Binding-site contacts:
Ligand atom C8 contacts residue ILE152 of chain 55.A at 4.3 Å (hydrophobic).
Ligand atom C3 contacts residue THR160 of chain 55.A at 3.9 Å.
Ligand atom C2 contacts residue ASN154 of chain 55.A at 2.5 Å.
Ligand atom N2 contacts residue ASN154 of chain 55.A at 3.0 Å (h-bond).
Ligand atom C6 contacts residue HIS158 of chain 55.A at 4.0 Å.
Ligand atom N2 contacts residue THR160 of chain 55.A at 3.5 Å.
Ligand atom O5 contacts residue HIS158 of chain 55.A at 3.8 Å.
Ligand atom O7 contacts residue THR160 of chain 55.A at 2.5 Å.
Ligand atom C6 contacts residue THR160 of chain 55.A at 3.7 Å.
Ligand atom O5 contacts residue THR160 of chain 55.A at 3.2 Å.
Ligand atom C5 contacts residue THR160 of chain 55.A at 3.7 Å.
Ligand atom C7 contacts residue ASN154 of chain 55.A at 3.0 Å.
Ligand atom C4 contacts residue ASN154 of chain 55.A at 4.3 Å.
Ligand atom C8 contacts residue VAL153 of chain 55.A at 4.4 Å (hydrophobic).
Ligand atom O6 contacts residue HIS158 of chain 55.A at 3.4 Å (h-bond).
Ligand atom O3 contacts residue THR160 of chain 55.A at 4.3 Å.
Ligand atom C2 contacts residue THR160 of chain 55.A at 2.7 Å.
Ligand atom O7 contacts residue ASP161 of chain 55.A at 3.7 Å.
Ligand atom C3 contacts residue ASN154 of chain 55.A at 3.9 Å.
Ligand atom C8 contacts residue ASN154 of chain 55.A at 4.1 Å.
Ligand atom O5 contacts residue ASN154 of chain 55.A at 2.4 Å (h-bond).
Ligand atom O7 contacts residue ASN154 of chain 55.A at 2.7 Å (h-bond).
Ligand atom C5 contacts residue ASN154 of chain 55.A at 3.8 Å.
Ligand atom C4 contacts residue THR160 of chain 55.A at 3.6 Å.
Ligand atom C7 contacts residue THR160 of chain 55.A at 3.4 Å.
Ligand atom C1 contacts residue ASN154 of chain 55.A at 1.6 Å.
Ligand atom C1 contacts residue THR160 of chain 55.A at 3.0 Å.

A small-molecule ligand and the protein it binds are described below.
Small molecule (SMILES): CC(=O)N[C@@H]1[C@@H](O)[C@H](O)[C@@H](CO)O[C@H]1O

Sequence of chain 55.A:
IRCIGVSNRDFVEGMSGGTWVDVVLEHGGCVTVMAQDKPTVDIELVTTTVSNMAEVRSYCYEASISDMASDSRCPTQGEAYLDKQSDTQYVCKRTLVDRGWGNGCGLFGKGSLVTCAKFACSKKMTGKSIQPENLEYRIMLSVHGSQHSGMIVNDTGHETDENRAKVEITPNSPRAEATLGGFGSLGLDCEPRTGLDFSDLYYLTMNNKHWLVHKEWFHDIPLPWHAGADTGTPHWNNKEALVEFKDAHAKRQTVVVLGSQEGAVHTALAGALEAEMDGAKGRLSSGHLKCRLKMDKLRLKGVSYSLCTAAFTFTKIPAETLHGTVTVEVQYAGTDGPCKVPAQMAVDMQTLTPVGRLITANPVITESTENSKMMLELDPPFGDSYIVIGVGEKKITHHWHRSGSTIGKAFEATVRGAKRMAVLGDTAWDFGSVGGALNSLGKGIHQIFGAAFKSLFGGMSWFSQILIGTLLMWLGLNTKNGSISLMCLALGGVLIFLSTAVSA